A small-molecule ligand and the protein it binds are described below.
Small molecule (SMILES): CC(=O)N[C@@H]1[C@@H](O)[C@H](O)[C@@H](CO)O[C@H]1O

Binding-site contacts:
Ligand atom C2 contacts residue ASN11 of chain 2.A at 2.5 Å.
Ligand atom C4 contacts residue ASN11 of chain 2.A at 4.2 Å.
Ligand atom C5 contacts residue ASN11 of chain 2.A at 3.7 Å.
Ligand atom O5 contacts residue ASN11 of chain 2.A at 2.4 Å (h-bond).
Ligand atom C1 contacts residue ASN11 of chain 2.A at 1.4 Å.
Ligand atom C7 contacts residue ASN11 of chain 2.A at 3.0 Å.
Ligand atom C6 contacts residue ASN11 of chain 2.A at 4.5 Å.
Ligand atom O7 contacts residue ASN11 of chain 2.A at 2.8 Å (h-bond).
Ligand atom C8 contacts residue ASN11 of chain 2.A at 4.3 Å.
Ligand atom N2 contacts residue ASN11 of chain 2.A at 2.9 Å (h-bond).
Ligand atom C3 contacts residue ASN11 of chain 2.A at 3.8 Å.

Sequence of chain 2.A:
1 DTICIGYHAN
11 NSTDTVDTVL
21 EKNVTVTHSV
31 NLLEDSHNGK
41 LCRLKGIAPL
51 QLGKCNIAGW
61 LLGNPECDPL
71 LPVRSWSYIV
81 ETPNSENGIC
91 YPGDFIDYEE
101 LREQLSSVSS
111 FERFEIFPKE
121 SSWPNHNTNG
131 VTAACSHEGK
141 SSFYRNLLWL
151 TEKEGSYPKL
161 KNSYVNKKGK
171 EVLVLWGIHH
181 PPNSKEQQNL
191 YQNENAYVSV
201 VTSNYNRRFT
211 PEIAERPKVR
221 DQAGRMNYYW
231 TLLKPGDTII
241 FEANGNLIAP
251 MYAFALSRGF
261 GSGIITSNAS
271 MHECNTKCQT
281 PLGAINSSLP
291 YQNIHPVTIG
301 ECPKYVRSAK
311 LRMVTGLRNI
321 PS